Binding-site contacts:
Ligand atom C11 contacts residue PHE180 of chain 1.B at 4.0 Å (hydrophobic).
Ligand atom C15 contacts residue PHE92 of chain 1.B at 4.3 Å (hydrophobic).
Ligand atom C2 contacts residue VAL87 of chain 1.B at 4.1 Å (hydrophobic).
Ligand atom C8 contacts residue PHE92 of chain 1.B at 4.0 Å (hydrophobic).
Ligand atom C15 contacts residue ALA244 of chain 1.B at 3.9 Å (hydrophobic).
Ligand atom C14 contacts residue ALA244 of chain 1.B at 3.9 Å (hydrophobic).
Ligand atom C17 contacts residue THR248 of chain 1.B at 4.0 Å.
Ligand atom C18 contacts residue LEU294 of chain 1.B at 4.0 Å (hydrophobic).
Ligand atom C19 contacts residue PHE92 of chain 1.B at 4.0 Å (hydrophobic).
Ligand atom C15 contacts residue HEM1 of chain 1.I at 4.0 Å.
Ligand atom C16 contacts residue ALA244 of chain 1.B at 4.2 Å (hydrophobic).
Ligand atom C12 contacts residue MET84 of chain 1.B at 4.0 Å (hydrophobic).
Ligand atom C6 contacts residue PHE92 of chain 1.B at 3.7 Å (hydrophobic).
Ligand atom O17 contacts residue VAL291 of chain 1.B at 3.7 Å.
Ligand atom C9 contacts residue ALA243 of chain 1.B at 4.1 Å (hydrophobic).
Ligand atom C11 contacts residue MET84 of chain 1.B at 3.6 Å (hydrophobic).
Ligand atom C2 contacts residue GLY83 of chain 1.B at 3.8 Å.
Ligand atom C19 contacts residue GLY83 of chain 1.B at 3.9 Å.
Ligand atom O17 contacts residue GLN398 of chain 1.B at 2.9 Å (h-bond).
Ligand atom C18 contacts residue GLN398 of chain 1.B at 4.0 Å.
Ligand atom C2 contacts residue PHE179 of chain 1.B at 3.6 Å (hydrophobic).
Ligand atom C13 contacts residue GLN398 of chain 1.B at 4.2 Å.
Ligand atom C12 contacts residue PHE180 of chain 1.B at 3.9 Å (hydrophobic).
Ligand atom C6 contacts residue ALA240 of chain 1.B at 3.6 Å (hydrophobic).
Ligand atom C4 contacts residue ALA240 of chain 1.B at 3.8 Å (hydrophobic).
Ligand atom C5 contacts residue ALA240 of chain 1.B at 4.0 Å (hydrophobic).
Ligand atom C12 contacts residue GLN398 of chain 1.B at 3.9 Å.
Ligand atom O3 contacts residue VAL87 of chain 1.B at 3.9 Å.
Ligand atom O17 contacts residue THR248 of chain 1.B at 4.1 Å.
Ligand atom C3 contacts residue VAL87 of chain 1.B at 3.9 Å (hydrophobic).
Ligand atom C1 contacts residue ALA243 of chain 1.B at 3.9 Å (hydrophobic).
Ligand atom C7 contacts residue PHE92 of chain 1.B at 3.9 Å (hydrophobic).
Ligand atom C1 contacts residue PHE179 of chain 1.B at 3.8 Å (hydrophobic).
Ligand atom O3 contacts residue GLN239 of chain 1.B at 3.6 Å.
Ligand atom C19 contacts residue MET84 of chain 1.B at 3.4 Å (hydrophobic).
Ligand atom C7 contacts residue ALA240 of chain 1.B at 4.0 Å (hydrophobic).
Ligand atom C16 contacts residue HEM1 of chain 1.I at 3.5 Å.
Ligand atom C4 contacts residue GLN239 of chain 1.B at 4.3 Å.
Ligand atom C17 contacts residue GLN398 of chain 1.B at 3.8 Å.
Ligand atom C18 contacts residue MET84 of chain 1.B at 3.8 Å (hydrophobic).

A small-molecule ligand and the protein it binds are described below.
Small molecule (SMILES): C[C@]12CC[C@H]3[C@@H](CCC4=CC(=O)CC[C@@]43C)[C@@H]1CC[C@@H]2O

Sequence of chain 1.B:
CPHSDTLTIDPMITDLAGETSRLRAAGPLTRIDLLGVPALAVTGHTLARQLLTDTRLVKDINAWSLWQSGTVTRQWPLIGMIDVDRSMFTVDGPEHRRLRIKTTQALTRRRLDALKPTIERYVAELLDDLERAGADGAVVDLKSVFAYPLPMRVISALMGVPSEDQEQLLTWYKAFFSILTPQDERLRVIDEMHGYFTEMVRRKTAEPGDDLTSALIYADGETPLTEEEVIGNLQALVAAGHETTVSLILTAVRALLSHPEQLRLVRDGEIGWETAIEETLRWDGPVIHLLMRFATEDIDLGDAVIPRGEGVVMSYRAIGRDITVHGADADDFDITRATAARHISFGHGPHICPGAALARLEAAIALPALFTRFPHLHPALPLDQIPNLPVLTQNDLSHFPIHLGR